Sequence of chain 2.A:
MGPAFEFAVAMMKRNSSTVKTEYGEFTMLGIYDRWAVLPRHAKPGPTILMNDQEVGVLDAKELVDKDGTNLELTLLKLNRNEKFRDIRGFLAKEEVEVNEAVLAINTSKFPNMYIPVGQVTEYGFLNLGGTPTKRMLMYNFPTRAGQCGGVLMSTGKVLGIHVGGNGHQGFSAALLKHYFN

Binding-site contacts:
Ligand atom N69 contacts residue THR143 of chain 2.A at 3.4 Å.
Ligand atom N49 contacts residue VAL163 of chain 2.A at 3.2 Å (h-bond).
Ligand atom C37 contacts residue VAL163 of chain 2.A at 3.4 Å (hydrophobic).
Ligand atom C9 contacts residue LEU128 of chain 2.A at 3.0 Å (hydrophobic).
Ligand atom C3 contacts residue GLY146 of chain 2.A at 3.6 Å.
Ligand atom O66 contacts residue HIS162 of chain 2.A at 2.8 Å (h-bond).
Ligand atom C65 contacts residue ARG144 of chain 2.A at 3.6 Å.
Ligand atom C6 contacts residue ASN166 of chain 2.A at 3.2 Å.
Ligand atom C61 contacts residue ALA145 of chain 2.A at 3.6 Å (hydrophobic).
Ligand atom C53 contacts residue GLU72 of chain 2.A at 3.7 Å.
Ligand atom C7 contacts residue GLU72 of chain 2.A at 3.3 Å.
Ligand atom O35 contacts residue GLY164 of chain 2.A at 3.4 Å.
Ligand atom O66 contacts residue GLY165 of chain 2.A at 3.5 Å (h-bond).
Ligand atom C65 contacts residue THR143 of chain 2.A at 3.5 Å.
Ligand atom C61 contacts residue ARG144 of chain 2.A at 3.4 Å.
Ligand atom C53 contacts residue HIS41 of chain 2.A at 3.2 Å.
Ligand atom N69 contacts residue GLY165 of chain 2.A at 3.2 Å (h-bond).
Ligand atom C7 contacts residue LEU128 of chain 2.A at 3.6 Å (hydrophobic).
Ligand atom C71 contacts residue ALA145 of chain 2.A at 3.8 Å (hydrophobic).
Ligand atom C2 contacts residue ASN166 of chain 2.A at 3.5 Å.
Ligand atom C59 contacts residue CYS148 of chain 2.A at 3.0 Å (hydrophobic).
Ligand atom O66 contacts residue ARG144 of chain 2.A at 3.6 Å.
Ligand atom C82 contacts residue HIS41 of chain 2.A at 3.0 Å.
Ligand atom O66 contacts residue THR143 of chain 2.A at 2.9 Å.
Ligand atom C65 contacts residue GLY165 of chain 2.A at 3.6 Å.
Ligand atom N69 contacts residue ARG144 of chain 2.A at 3.7 Å.
Ligand atom C5 contacts residue GLU25 of chain 2.A at 3.2 Å.
Ligand atom C82 contacts residue CYS148 of chain 2.A at 2.8 Å (hydrophobic).
Ligand atom O86 contacts residue GLY146 of chain 2.A at 3.1 Å (h-bond).
Ligand atom C2 contacts residue GLY165 of chain 2.A at 3.4 Å.
Ligand atom O66 contacts residue GLY164 of chain 2.A at 3.6 Å.
Ligand atom C5 contacts residue GLY146 of chain 2.A at 3.6 Å.
Ligand atom C71 contacts residue GLY165 of chain 2.A at 3.6 Å.
Ligand atom N49 contacts residue CYS148 of chain 2.A at 2.8 Å (h-bond).
Ligand atom C73 contacts residue ALA145 of chain 2.A at 3.6 Å (hydrophobic).
Ligand atom C63 contacts residue CYS148 of chain 2.A at 1.8 Å (hydrophobic).
Ligand atom C11 contacts residue GLY129 of chain 2.A at 3.7 Å.
Ligand atom O35 contacts residue GLY165 of chain 2.A at 3.1 Å (h-bond).
Ligand atom C11 contacts residue LEU128 of chain 2.A at 3.2 Å (hydrophobic).
Ligand atom C57 contacts residue CYS148 of chain 2.A at 2.6 Å (hydrophobic).

The protein below binds the small molecule below.
Small molecule (SMILES): CCOC(=O)CC[C@H](C[C@@H]1CCNC1=O)NC(=O)[C@H](Cc1ccccc1)NC(=O)OC(C)(C)C